Sequence of chain 1.P:
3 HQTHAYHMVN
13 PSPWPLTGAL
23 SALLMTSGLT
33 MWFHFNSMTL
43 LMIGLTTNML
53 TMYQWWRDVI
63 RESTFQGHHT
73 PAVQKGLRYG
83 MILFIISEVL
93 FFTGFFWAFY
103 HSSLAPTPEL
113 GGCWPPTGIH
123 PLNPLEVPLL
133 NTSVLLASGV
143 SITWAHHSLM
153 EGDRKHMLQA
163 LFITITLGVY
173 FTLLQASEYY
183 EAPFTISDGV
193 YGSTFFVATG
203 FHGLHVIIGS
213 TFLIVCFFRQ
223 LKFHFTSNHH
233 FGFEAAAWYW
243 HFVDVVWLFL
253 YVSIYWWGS

Sequence of chain 1.W:
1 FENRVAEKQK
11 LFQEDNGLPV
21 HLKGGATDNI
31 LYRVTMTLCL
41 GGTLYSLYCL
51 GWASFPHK

Binding-site contacts:
Ligand atom C21 contacts residue PHE1 of chain 1.W at 4.1 Å (hydrophobic).
Ligand atom C24 contacts residue PHE1 of chain 1.W at 4.0 Å (hydrophobic).
Ligand atom O25 contacts residue ARG156 of chain 1.P at 3.1 Å (salt-bridge).
Ligand atom C18 contacts residue LEU223 of chain 1.P at 3.5 Å (hydrophobic).
Ligand atom C10 contacts residue PHE164 of chain 1.P at 4.5 Å (hydrophobic).
Ligand atom C5 contacts residue PHE164 of chain 1.P at 3.9 Å (hydrophobic).
Ligand atom C23 contacts residue ARG156 of chain 1.P at 3.7 Å.
Ligand atom C19 contacts residue PHE164 of chain 1.P at 3.5 Å (hydrophobic).
Ligand atom O26 contacts residue PHE225 of chain 1.P at 4.1 Å.
Ligand atom C15 contacts residue LYS157 of chain 1.P at 4.0 Å.
Ligand atom O26 contacts residue PHE1 of chain 1.W at 3.7 Å.
Ligand atom C15 contacts residue LEU160 of chain 1.P at 4.2 Å (hydrophobic).
Ligand atom C7 contacts residue GLN161 of chain 1.P at 4.1 Å.
Ligand atom C6 contacts residue PHE164 of chain 1.P at 4.2 Å (hydrophobic).
Ligand atom C18 contacts residue LEU160 of chain 1.P at 3.5 Å (hydrophobic).
Ligand atom C16 contacts residue LYS157 of chain 1.P at 4.3 Å.
Ligand atom O25 contacts residue PHE1 of chain 1.W at 3.3 Å (h-bond).
Ligand atom C19 contacts residue PHE219 of chain 1.P at 3.7 Å (hydrophobic).
Ligand atom C16 contacts residue LEU160 of chain 1.P at 4.2 Å (hydrophobic).
Ligand atom C6 contacts residue GLN161 of chain 1.P at 3.8 Å.
Ligand atom O26 contacts residue ARG156 of chain 1.P at 2.9 Å (salt-bridge).
Ligand atom C24 contacts residue ARG156 of chain 1.P at 3.1 Å.

This protein binds this small molecule.
Small molecule (SMILES): C[C@H](CCC(=O)O)[C@H]1CC[C@H]2[C@@H]3[C@H](O)C[C@@H]4C[C@H](O)CC[C@]4(C)[C@H]3C[C@H](O)[C@]12C